Sequence of chain 1.B:
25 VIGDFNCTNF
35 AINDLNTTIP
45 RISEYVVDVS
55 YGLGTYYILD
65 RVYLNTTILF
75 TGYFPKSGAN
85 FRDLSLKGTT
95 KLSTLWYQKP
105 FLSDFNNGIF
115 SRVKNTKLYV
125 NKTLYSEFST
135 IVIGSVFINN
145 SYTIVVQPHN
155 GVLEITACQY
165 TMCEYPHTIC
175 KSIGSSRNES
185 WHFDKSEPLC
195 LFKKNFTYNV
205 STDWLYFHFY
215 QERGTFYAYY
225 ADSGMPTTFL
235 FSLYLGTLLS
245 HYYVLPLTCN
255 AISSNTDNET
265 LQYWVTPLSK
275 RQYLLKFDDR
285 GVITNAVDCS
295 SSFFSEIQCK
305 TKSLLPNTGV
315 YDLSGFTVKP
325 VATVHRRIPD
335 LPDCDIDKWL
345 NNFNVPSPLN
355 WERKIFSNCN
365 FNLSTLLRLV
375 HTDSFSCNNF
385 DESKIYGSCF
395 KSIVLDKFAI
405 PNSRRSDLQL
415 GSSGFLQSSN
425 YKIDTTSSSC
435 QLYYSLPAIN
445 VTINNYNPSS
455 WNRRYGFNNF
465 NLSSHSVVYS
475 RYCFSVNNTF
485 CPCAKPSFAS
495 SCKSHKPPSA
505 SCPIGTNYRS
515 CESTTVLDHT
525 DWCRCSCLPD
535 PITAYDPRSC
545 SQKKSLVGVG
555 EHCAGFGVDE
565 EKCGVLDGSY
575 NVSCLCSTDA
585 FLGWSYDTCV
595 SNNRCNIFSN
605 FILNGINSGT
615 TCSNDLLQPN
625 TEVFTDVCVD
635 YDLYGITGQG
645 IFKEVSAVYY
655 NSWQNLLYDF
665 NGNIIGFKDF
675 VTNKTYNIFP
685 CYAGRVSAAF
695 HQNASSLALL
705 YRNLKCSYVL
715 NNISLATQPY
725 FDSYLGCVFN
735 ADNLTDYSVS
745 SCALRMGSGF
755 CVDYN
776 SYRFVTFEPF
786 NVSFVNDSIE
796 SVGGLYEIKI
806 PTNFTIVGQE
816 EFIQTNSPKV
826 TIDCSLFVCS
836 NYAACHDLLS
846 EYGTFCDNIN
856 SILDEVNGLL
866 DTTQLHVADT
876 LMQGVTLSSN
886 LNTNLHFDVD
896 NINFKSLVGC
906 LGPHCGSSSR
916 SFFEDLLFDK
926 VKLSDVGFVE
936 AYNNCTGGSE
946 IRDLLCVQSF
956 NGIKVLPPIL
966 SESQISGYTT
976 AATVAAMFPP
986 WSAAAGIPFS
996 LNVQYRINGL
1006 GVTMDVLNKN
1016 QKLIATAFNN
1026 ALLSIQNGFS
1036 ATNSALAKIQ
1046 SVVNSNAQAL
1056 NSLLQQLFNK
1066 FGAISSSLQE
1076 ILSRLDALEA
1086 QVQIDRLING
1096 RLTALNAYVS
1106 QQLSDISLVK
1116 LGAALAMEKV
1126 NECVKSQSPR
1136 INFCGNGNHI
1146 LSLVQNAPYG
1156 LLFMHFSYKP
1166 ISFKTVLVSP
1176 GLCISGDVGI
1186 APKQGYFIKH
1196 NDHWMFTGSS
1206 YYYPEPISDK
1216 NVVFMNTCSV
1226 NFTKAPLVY

The protein below binds the small molecule below.
Small molecule (SMILES): CC(=O)N[C@@H]1[C@@H](O)[C@H](O)[C@@H](CO)O[C@H]1O

Binding-site contacts:
Ligand atom C7 contacts residue ASN481 of chain 1.B at 4.0 Å.
Ligand atom N2 contacts residue PHE484 of chain 1.B at 4.4 Å.
Ligand atom C3 contacts residue ASN481 of chain 1.B at 3.8 Å.
Ligand atom C2 contacts residue ASN481 of chain 1.B at 2.5 Å.
Ligand atom C7 contacts residue PHE484 of chain 1.B at 3.7 Å (hydrophobic).
Ligand atom C5 contacts residue ASN481 of chain 1.B at 3.6 Å.
Ligand atom C4 contacts residue ASN481 of chain 1.B at 4.2 Å.
Ligand atom O7 contacts residue LYS547 of chain 1.B at 3.4 Å (salt-bridge).
Ligand atom O7 contacts residue PHE484 of chain 1.B at 3.8 Å.
Ligand atom O5 contacts residue ASN481 of chain 1.B at 2.3 Å (h-bond).
Ligand atom C8 contacts residue CYS544 of chain 1.B at 4.0 Å (hydrophobic).
Ligand atom O7 contacts residue GLN546 of chain 1.B at 4.2 Å.
Ligand atom C7 contacts residue LYS547 of chain 1.B at 3.9 Å.
Ligand atom O7 contacts residue CYS544 of chain 1.B at 2.8 Å (h-bond).
Ligand atom N2 contacts residue LYS547 of chain 1.B at 3.4 Å (salt-bridge).
Ligand atom C1 contacts residue ASN481 of chain 1.B at 1.4 Å.
Ligand atom O6 contacts residue ASN481 of chain 1.B at 4.4 Å.
Ligand atom C7 contacts residue SER545 of chain 1.B at 3.8 Å.
Ligand atom N2 contacts residue ASN481 of chain 1.B at 3.1 Å (h-bond).
Ligand atom C8 contacts residue ASN481 of chain 1.B at 4.4 Å.
Ligand atom C8 contacts residue PHE484 of chain 1.B at 3.5 Å (hydrophobic).
Ligand atom C7 contacts residue CYS544 of chain 1.B at 3.7 Å (hydrophobic).
Ligand atom O7 contacts residue SER545 of chain 1.B at 2.9 Å (h-bond).